Binding-site contacts:
Ligand atom O5 contacts residue ASN631 of chain 1.B at 2.4 Å (h-bond).
Ligand atom N2 contacts residue ASN631 of chain 1.B at 3.1 Å (h-bond).
Ligand atom C7 contacts residue ASN631 of chain 1.B at 3.4 Å.
Ligand atom C3 contacts residue ASN631 of chain 1.B at 4.0 Å.
Ligand atom O7 contacts residue ASN631 of chain 1.B at 3.8 Å.
Ligand atom C8 contacts residue ASN631 of chain 1.B at 3.8 Å.
Ligand atom C6 contacts residue HIS629 of chain 1.B at 3.5 Å.
Ligand atom C4 contacts residue ASN631 of chain 1.B at 4.3 Å.
Ligand atom C1 contacts residue ASN631 of chain 1.B at 1.5 Å.
Ligand atom C5 contacts residue ASN631 of chain 1.B at 3.7 Å.
Ligand atom C2 contacts residue ASN631 of chain 1.B at 2.7 Å.
Ligand atom C5 contacts residue HIS629 of chain 1.B at 4.1 Å.
Ligand atom O6 contacts residue HIS629 of chain 1.B at 3.8 Å.
Ligand atom O5 contacts residue HIS629 of chain 1.B at 3.6 Å.

Sequence of chain 1.B:
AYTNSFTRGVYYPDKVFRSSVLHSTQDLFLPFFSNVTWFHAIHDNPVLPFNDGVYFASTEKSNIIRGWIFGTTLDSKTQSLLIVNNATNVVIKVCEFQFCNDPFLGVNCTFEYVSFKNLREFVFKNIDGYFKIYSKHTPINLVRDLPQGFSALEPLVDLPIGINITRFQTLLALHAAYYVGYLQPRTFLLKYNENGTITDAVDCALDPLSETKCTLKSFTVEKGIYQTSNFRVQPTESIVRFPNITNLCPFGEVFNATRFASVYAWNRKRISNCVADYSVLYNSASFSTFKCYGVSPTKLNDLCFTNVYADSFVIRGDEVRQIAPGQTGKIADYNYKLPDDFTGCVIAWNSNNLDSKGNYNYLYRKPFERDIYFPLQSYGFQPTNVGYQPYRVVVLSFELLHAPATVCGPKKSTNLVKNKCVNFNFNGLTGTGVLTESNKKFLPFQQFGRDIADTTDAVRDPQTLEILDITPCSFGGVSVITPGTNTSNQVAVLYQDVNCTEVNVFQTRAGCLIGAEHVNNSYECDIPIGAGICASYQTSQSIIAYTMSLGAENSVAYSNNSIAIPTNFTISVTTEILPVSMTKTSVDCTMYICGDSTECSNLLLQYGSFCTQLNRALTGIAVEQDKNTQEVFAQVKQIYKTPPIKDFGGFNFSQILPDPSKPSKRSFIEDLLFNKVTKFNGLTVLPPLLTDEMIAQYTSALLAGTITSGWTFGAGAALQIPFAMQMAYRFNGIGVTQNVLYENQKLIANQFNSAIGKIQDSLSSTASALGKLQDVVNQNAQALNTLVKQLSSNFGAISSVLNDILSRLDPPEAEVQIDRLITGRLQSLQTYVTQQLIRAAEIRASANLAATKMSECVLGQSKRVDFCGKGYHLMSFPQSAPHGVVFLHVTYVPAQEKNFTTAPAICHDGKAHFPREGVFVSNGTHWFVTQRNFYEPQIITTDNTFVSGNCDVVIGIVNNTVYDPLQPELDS

This small molecule binds to this protein.
Small molecule (SMILES): CC(=O)N[C@@H]1[C@@H](O)[C@H](O)[C@@H](CO)O[C@H]1O